Sequence of chain 1.C:
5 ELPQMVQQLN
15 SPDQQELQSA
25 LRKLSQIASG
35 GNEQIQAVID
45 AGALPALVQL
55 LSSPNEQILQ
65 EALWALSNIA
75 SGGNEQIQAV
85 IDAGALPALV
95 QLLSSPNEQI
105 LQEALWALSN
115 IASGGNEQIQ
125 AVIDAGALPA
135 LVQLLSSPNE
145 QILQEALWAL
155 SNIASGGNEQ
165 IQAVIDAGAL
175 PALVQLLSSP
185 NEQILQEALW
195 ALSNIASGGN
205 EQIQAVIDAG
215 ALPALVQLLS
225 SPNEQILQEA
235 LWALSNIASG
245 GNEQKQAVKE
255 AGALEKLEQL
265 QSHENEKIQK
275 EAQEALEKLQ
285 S

The protein below binds the small molecule below.
Small molecule (SMILES): NC(N)=NCCC[C@@H](C=O)NC(=O)[C@H](CCCN=C(N)N)NC(=O)[C@H](CCCN=C(N)N)NC(=O)[C@H](CCCN=C(N)N)NC(=O)[C@H](CCCN=C(N)N)NC(=O)[C@H](CCCN=C(N)N)NC(=O)[C@H](CCCN=C(N)N)NC(=O)[C@@H](N)CCCN=C(N)N

Binding-site contacts:
Ligand atom NE contacts residue GLU65 of chain 1.C at 2.8 Å (salt-bridge).
Ligand atom NH2 contacts residue TRP152 of chain 1.C at 3.4 Å.
Ligand atom NH2 contacts residue SER75 of chain 1.C at 3.0 Å (h-bond).
Ligand atom NH2 contacts residue ILE81 of chain 1.C at 3.4 Å.
Ligand atom CG contacts residue SER117 of chain 1.C at 3.2 Å.
Ligand atom NH1 contacts residue ARG26 of chain 1.C at 3.1 Å (salt-bridge).
Ligand atom CD contacts residue SER75 of chain 1.C at 3.4 Å.
Ligand atom O contacts residue ASN114 of chain 1.C at 2.8 Å (h-bond).
Ligand atom O contacts residue TRP152 of chain 1.C at 3.0 Å (h-bond).
Ligand atom NH2 contacts residue GLU65 of chain 1.C at 2.8 Å (salt-bridge).
Ligand atom NH2 contacts residue TRP194 of chain 1.C at 3.3 Å (h-bond).
Ligand atom CD contacts residue SER29 of chain 1.C at 3.4 Å.
Ligand atom NE contacts residue GLY76 of chain 1.C at 2.8 Å (h-bond).
Ligand atom O contacts residue TRP68 of chain 1.C at 2.9 Å (h-bond).
Ligand atom NE contacts residue SER159 of chain 1.C at 3.4 Å (h-bond).
Ligand atom CZ contacts residue SER75 of chain 1.C at 3.3 Å.
Ligand atom O contacts residue ASN156 of chain 1.C at 3.0 Å (h-bond).
Ligand atom NE contacts residue SER75 of chain 1.C at 2.8 Å (h-bond).
Ligand atom NH2 contacts residue ARG26 of chain 1.C at 3.4 Å.
Ligand atom NH2 contacts residue ASN78 of chain 1.C at 2.8 Å (h-bond).
Ligand atom N contacts residue ASN72 of chain 1.C at 3.1 Å (h-bond).
Ligand atom CZ contacts residue GLU149 of chain 1.C at 3.3 Å.
Ligand atom CG contacts residue ASN72 of chain 1.C at 3.4 Å.
Ligand atom CZ contacts residue TRP194 of chain 1.C at 3.4 Å (hydrophobic).
Ligand atom NH1 contacts residue TRP194 of chain 1.C at 3.4 Å.
Ligand atom CG contacts residue SER159 of chain 1.C at 3.2 Å.
Ligand atom CD contacts residue SER117 of chain 1.C at 3.4 Å.
Ligand atom O contacts residue ASN72 of chain 1.C at 3.2 Å (h-bond).
Ligand atom NH2 contacts residue SER159 of chain 1.C at 3.1 Å (h-bond).
Ligand atom NH2 contacts residue GLU149 of chain 1.C at 2.8 Å (salt-bridge).
Ligand atom N contacts residue ASN114 of chain 1.C at 3.0 Å (h-bond).
Ligand atom NH1 contacts residue GLY118 of chain 1.C at 3.3 Å (h-bond).
Ligand atom CB contacts residue TRP152 of chain 1.C at 3.3 Å (hydrophobic).
Ligand atom NH2 contacts residue ASN36 of chain 1.C at 3.0 Å (h-bond).
Ligand atom NH1 contacts residue GLU149 of chain 1.C at 2.9 Å (salt-bridge).
Ligand atom NH2 contacts residue ASN120 of chain 1.C at 2.9 Å (h-bond).
Ligand atom N contacts residue ASN156 of chain 1.C at 3.1 Å (h-bond).
Ligand atom CB contacts residue SER117 of chain 1.C at 3.4 Å.
Ligand atom O contacts residue TRP110 of chain 1.C at 2.8 Å (h-bond).
Ligand atom CZ contacts residue SER117 of chain 1.C at 3.4 Å.